A protein and the small-molecule ligand that binds it are described below.
Small molecule (SMILES): CSCC[C@H](NC(=O)[C@H](Cc1ccccc1)NC(=O)[C@H](CC(=O)O)NC(=O)CNC(=O)[C@@H](NC(=O)[C@H](C)NC(=O)[C@@H]1CCCN1)[C@@H](C)O)C(=O)N[C@@H](CC(N)=O)C(=O)N[C@@H](CCSC)C(=O)N[C@@H](CO)C(=O)N1CCC[C@H]1C(=O)N[C@H](C(=O)NCC=O)C(C)C

Binding-site contacts:
Ligand atom CA contacts residue LYS205 of chain 2.A at 3.2 Å.
Ligand atom CG contacts residue TRP198 of chain 2.A at 3.6 Å (hydrophobic).
Ligand atom O contacts residue LEU194 of chain 2.A at 3.7 Å.
Ligand atom O contacts residue ASN238 of chain 2.A at 3.6 Å (h-bond).
Ligand atom CZ contacts residue ARG159 of chain 2.A at 3.6 Å.
Ligand atom CB contacts residue GLN27 of chain 2.A at 3.6 Å.
Ligand atom C contacts residue LEU194 of chain 2.A at 3.6 Å (hydrophobic).
Ligand atom C contacts residue LYS205 of chain 2.A at 3.6 Å.
Ligand atom CB contacts residue GLY207 of chain 2.A at 3.5 Å.
Ligand atom N contacts residue LYS205 of chain 2.A at 3.3 Å (salt-bridge).
Ligand atom O contacts residue LEU194 of chain 2.A at 3.0 Å (h-bond).
Ligand atom N contacts residue LEU194 of chain 2.A at 2.9 Å (h-bond).
Ligand atom O contacts residue VAL196 of chain 2.A at 3.7 Å.
Ligand atom CE1 contacts residue 1121 of chain 2.E at 2.4 Å.
Ligand atom CD contacts residue GLN27 of chain 2.A at 3.5 Å.
Ligand atom SD contacts residue ASN238 of chain 2.A at 3.6 Å.
Ligand atom O contacts residue LYS191 of chain 2.A at 3.0 Å.
Ligand atom C contacts residue LYS205 of chain 2.A at 3.5 Å.
Ligand atom N contacts residue 1121 of chain 2.E at 3.2 Å (h-bond).
Ligand atom OG contacts residue GLY190 of chain 2.A at 3.6 Å.
Ligand atom CZ contacts residue 1121 of chain 2.E at 1.4 Å.
Ligand atom CE2 contacts residue 1121 of chain 2.E at 2.5 Å.
Ligand atom N contacts residue LYS205 of chain 2.A at 2.6 Å (salt-bridge).
Ligand atom OD2 contacts residue ARG159 of chain 2.A at 3.2 Å (salt-bridge).
Ligand atom N contacts residue GLY192 of chain 2.A at 3.1 Å (h-bond).
Ligand atom CA contacts residue LEU194 of chain 2.A at 3.2 Å (hydrophobic).
Ligand atom CB contacts residue LYS205 of chain 2.A at 3.5 Å.
Ligand atom CB contacts residue VAL196 of chain 2.A at 3.6 Å (hydrophobic).
Ligand atom CB contacts residue ASP206 of chain 2.A at 3.5 Å.
Ligand atom CA contacts residue 1121 of chain 2.E at 3.5 Å.
Ligand atom O contacts residue LEU193 of chain 2.A at 3.5 Å.
Ligand atom CB contacts residue LEU194 of chain 2.A at 3.7 Å (hydrophobic).
Ligand atom O contacts residue PRO195 of chain 2.A at 3.0 Å.
Ligand atom CG contacts residue LEU194 of chain 2.A at 3.4 Å (hydrophobic).
Ligand atom CD1 contacts residue 1121 of chain 2.E at 3.7 Å.
Ligand atom CG contacts residue GLN27 of chain 2.A at 2.8 Å.
Ligand atom OD2 contacts residue TRP198 of chain 2.A at 3.3 Å.
Ligand atom ND2 contacts residue GLY192 of chain 2.A at 3.4 Å (h-bond).
Ligand atom O contacts residue GLY192 of chain 2.A at 2.8 Å (h-bond).
Ligand atom N contacts residue LEU204 of chain 2.A at 3.5 Å (h-bond).

Sequence of chain 2.A:
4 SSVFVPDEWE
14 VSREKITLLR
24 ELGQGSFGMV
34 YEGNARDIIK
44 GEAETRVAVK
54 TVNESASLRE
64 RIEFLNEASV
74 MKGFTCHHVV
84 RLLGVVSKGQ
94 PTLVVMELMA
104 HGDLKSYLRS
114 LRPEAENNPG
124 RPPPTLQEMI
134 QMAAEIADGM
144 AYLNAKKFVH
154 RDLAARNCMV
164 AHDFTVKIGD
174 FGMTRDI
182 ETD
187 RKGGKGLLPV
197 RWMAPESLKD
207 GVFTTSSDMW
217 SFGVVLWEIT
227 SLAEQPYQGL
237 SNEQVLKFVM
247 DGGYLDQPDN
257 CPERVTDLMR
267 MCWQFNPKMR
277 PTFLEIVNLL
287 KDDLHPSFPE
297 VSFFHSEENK